The small molecule below binds the protein below.
Small molecule (SMILES): CC(=O)N[C@@H]1[C@@H](O)[C@H](O)[C@@H](CO)O[C@H]1O

Binding-site contacts:
Ligand atom C3 contacts residue ASN336 of chain 2.A at 3.6 Å.
Ligand atom O7 contacts residue ASN336 of chain 2.A at 3.7 Å.
Ligand atom C2 contacts residue ASN336 of chain 2.A at 2.3 Å.
Ligand atom C1 contacts residue THR418 of chain 2.A at 4.2 Å.
Ligand atom C1 contacts residue HIS334 of chain 2.A at 4.2 Å.
Ligand atom N2 contacts residue HIS334 of chain 2.A at 3.1 Å (h-bond).
Ligand atom O5 contacts residue THR418 of chain 2.A at 4.2 Å.
Ligand atom C8 contacts residue THR302 of chain 2.A at 3.6 Å.
Ligand atom C7 contacts residue ASN336 of chain 2.A at 3.4 Å.
Ligand atom C8 contacts residue ASN300 of chain 2.A at 3.4 Å.
Ligand atom C8 contacts residue CYS301 of chain 2.A at 4.5 Å (hydrophobic).
Ligand atom C1 contacts residue ASN336 of chain 2.A at 1.4 Å.
Ligand atom C8 contacts residue HIS334 of chain 2.A at 3.8 Å.
Ligand atom O7 contacts residue ASN300 of chain 2.A at 4.5 Å.
Ligand atom O5 contacts residue ASN336 of chain 2.A at 2.4 Å (h-bond).
Ligand atom C3 contacts residue HIS334 of chain 2.A at 3.9 Å.
Ligand atom O3 contacts residue HIS334 of chain 2.A at 4.2 Å.
Ligand atom C5 contacts residue ASN336 of chain 2.A at 3.6 Å.
Ligand atom C8 contacts residue ASN336 of chain 2.A at 4.3 Å.
Ligand atom C7 contacts residue HIS334 of chain 2.A at 3.9 Å.
Ligand atom C7 contacts residue ASN300 of chain 2.A at 4.4 Å.
Ligand atom C2 contacts residue HIS334 of chain 2.A at 3.9 Å.
Ligand atom N2 contacts residue ASN336 of chain 2.A at 2.7 Å (h-bond).
Ligand atom C4 contacts residue ASN336 of chain 2.A at 4.1 Å.

Sequence of chain 2.A:
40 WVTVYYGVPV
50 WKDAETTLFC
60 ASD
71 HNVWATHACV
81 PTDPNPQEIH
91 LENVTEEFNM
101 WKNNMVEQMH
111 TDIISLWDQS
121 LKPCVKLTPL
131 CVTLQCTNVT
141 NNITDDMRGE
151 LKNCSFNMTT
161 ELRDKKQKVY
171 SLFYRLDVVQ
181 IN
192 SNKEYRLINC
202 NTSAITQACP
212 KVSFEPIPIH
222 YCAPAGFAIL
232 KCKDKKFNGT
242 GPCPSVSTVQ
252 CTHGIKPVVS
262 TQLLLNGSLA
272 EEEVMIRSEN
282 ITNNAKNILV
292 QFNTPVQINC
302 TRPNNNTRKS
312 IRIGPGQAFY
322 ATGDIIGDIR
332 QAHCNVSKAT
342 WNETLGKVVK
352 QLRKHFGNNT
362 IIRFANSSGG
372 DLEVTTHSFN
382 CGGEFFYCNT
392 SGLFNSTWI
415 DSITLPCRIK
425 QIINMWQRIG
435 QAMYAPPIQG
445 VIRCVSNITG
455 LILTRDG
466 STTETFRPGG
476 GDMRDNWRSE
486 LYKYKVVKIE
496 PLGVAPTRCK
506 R